Binding-site contacts:
Ligand atom C22 contacts residue THR89 of chain 4.C at 4.1 Å.
Ligand atom C13 contacts residue GLU90 of chain 4.C at 3.8 Å.
Ligand atom C16 contacts residue GLU120 of chain 4.C at 3.8 Å.
Ligand atom C1 contacts residue ASN157 of chain 4.C at 4.1 Å.
Ligand atom C16 contacts residue ASN157 of chain 4.C at 3.8 Å.
Ligand atom C25 contacts residue ASN157 of chain 4.C at 4.0 Å.
Ligand atom C25 contacts residue ALA153 of chain 4.C at 3.0 Å (hydrophobic).
Ligand atom C17 contacts residue GLU120 of chain 4.C at 4.1 Å.
Ligand atom C13 contacts residue ASN157 of chain 4.C at 3.7 Å.
Ligand atom C4 contacts residue TYR103 of chain 4.C at 3.6 Å (hydrophobic).
Ligand atom C11 contacts residue GLU90 of chain 4.C at 3.0 Å.
Ligand atom C17 contacts residue ASN154 of chain 4.C at 4.1 Å.
Ligand atom C18 contacts residue ASN157 of chain 4.C at 2.6 Å.
Ligand atom C17 contacts residue TYR123 of chain 4.C at 3.9 Å (hydrophobic).
Ligand atom C14 contacts residue ASN157 of chain 4.C at 3.2 Å.
Ligand atom C16 contacts residue TYR123 of chain 4.C at 3.4 Å (hydrophobic).
Ligand atom C15 contacts residue TYR123 of chain 4.C at 3.8 Å (hydrophobic).
Ligand atom N3 contacts residue ASN157 of chain 4.C at 4.1 Å.
Ligand atom C18 contacts residue ASN154 of chain 4.C at 3.8 Å.
Ligand atom C22 contacts residue TRP61 of chain 4.C at 3.8 Å (hydrophobic).
Ligand atom C10 contacts residue GLN96 of chain 4.C at 4.0 Å.
Ligand atom C24 contacts residue ILE124 of chain 4.C at 3.9 Å (hydrophobic).
Ligand atom C17 contacts residue ASN157 of chain 4.C at 3.3 Å.
Ligand atom C19 contacts residue ASN157 of chain 4.C at 2.5 Å.
Ligand atom N3 contacts residue ILE124 of chain 4.C at 3.5 Å.
Ligand atom C24 contacts residue GLU120 of chain 4.C at 2.6 Å.
Ligand atom N3 contacts residue ASN154 of chain 4.C at 3.4 Å (h-bond).
Ligand atom C25 contacts residue ILE124 of chain 4.C at 3.0 Å (hydrophobic).
Ligand atom C23 contacts residue GLU90 of chain 4.C at 3.7 Å.
Ligand atom C24 contacts residue ASN154 of chain 4.C at 3.8 Å.
Ligand atom C25 contacts residue ASN154 of chain 4.C at 3.2 Å.
Ligand atom C18 contacts residue PHE162 of chain 4.A at 4.0 Å (hydrophobic).
Ligand atom C12 contacts residue GLU90 of chain 4.C at 3.0 Å.
Ligand atom C23 contacts residue TYR93 of chain 4.C at 3.7 Å (hydrophobic).
Ligand atom C12 contacts residue TYR123 of chain 4.C at 4.1 Å (hydrophobic).
Ligand atom C15 contacts residue ASN157 of chain 4.C at 3.8 Å.
Ligand atom N2 contacts residue GLU90 of chain 4.C at 3.1 Å (salt-bridge).
Ligand atom C22 contacts residue GLU90 of chain 4.C at 3.3 Å.
Ligand atom N3 contacts residue GLU120 of chain 4.C at 3.8 Å.
Ligand atom C10 contacts residue GLU90 of chain 4.C at 3.6 Å.

The protein below binds the small molecule below.
Small molecule (SMILES): CN(C)c1ccc(C(=C2C=CC(=[N+](C)C)C=C2)c2ccccc2)cc1

Sequence of chain 4.C:
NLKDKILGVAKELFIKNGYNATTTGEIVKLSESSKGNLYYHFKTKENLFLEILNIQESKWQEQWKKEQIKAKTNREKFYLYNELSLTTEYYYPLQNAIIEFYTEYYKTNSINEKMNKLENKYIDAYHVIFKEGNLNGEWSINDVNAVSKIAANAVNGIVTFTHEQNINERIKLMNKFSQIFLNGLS

Sequence of chain 4.A:
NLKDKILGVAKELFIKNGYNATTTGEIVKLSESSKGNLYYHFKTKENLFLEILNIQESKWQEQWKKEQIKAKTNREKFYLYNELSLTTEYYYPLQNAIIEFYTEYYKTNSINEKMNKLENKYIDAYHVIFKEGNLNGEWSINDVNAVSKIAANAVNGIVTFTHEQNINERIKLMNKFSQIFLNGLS